Binding-site contacts:
Ligand atom C3 contacts residue HIS1099 of chain 1.K at 3.9 Å.
Ligand atom C7 contacts residue THR1098 of chain 1.K at 4.0 Å.
Ligand atom C7 contacts residue ASN1096 of chain 1.K at 3.5 Å.
Ligand atom C4 contacts residue HIS1099 of chain 1.K at 4.3 Å.
Ligand atom C3 contacts residue ASN1096 of chain 1.K at 3.8 Å.
Ligand atom C2 contacts residue THR1098 of chain 1.K at 3.6 Å.
Ligand atom C8 contacts residue ASN1096 of chain 1.K at 3.4 Å.
Ligand atom N2 contacts residue THR1098 of chain 1.K at 2.9 Å (h-bond).
Ligand atom C2 contacts residue ASN1096 of chain 1.K at 2.5 Å.
Ligand atom C1 contacts residue PHE1101 of chain 1.K at 4.3 Å (hydrophobic).
Ligand atom C2 contacts residue HIS1099 of chain 1.K at 4.5 Å.
Ligand atom O4 contacts residue HIS1099 of chain 1.K at 4.2 Å.
Ligand atom C8 contacts residue THR1098 of chain 1.K at 4.0 Å.
Ligand atom C4 contacts residue ASN1096 of chain 1.K at 4.3 Å.
Ligand atom C1 contacts residue THR1098 of chain 1.K at 3.7 Å.
Ligand atom C1 contacts residue HIS1099 of chain 1.K at 4.0 Å.
Ligand atom O5 contacts residue ASN1096 of chain 1.K at 2.4 Å (h-bond).
Ligand atom C3 contacts residue THR1098 of chain 1.K at 3.6 Å.
Ligand atom C5 contacts residue PHE1101 of chain 1.K at 4.1 Å (hydrophobic).
Ligand atom O3 contacts residue THR1098 of chain 1.K at 4.3 Å.
Ligand atom N2 contacts residue ASN1096 of chain 1.K at 2.9 Å (h-bond).
Ligand atom C1 contacts residue ASN1096 of chain 1.K at 1.5 Å.
Ligand atom C6 contacts residue PHE1101 of chain 1.K at 4.0 Å (hydrophobic).
Ligand atom O5 contacts residue HIS1099 of chain 1.K at 4.4 Å.
Ligand atom O7 contacts residue ASN1096 of chain 1.K at 3.7 Å.
Ligand atom C5 contacts residue HIS1099 of chain 1.K at 3.9 Å.
Ligand atom C5 contacts residue ASN1096 of chain 1.K at 3.7 Å.
Ligand atom O5 contacts residue PHE1101 of chain 1.K at 3.8 Å.

A protein and the small-molecule ligand that binds it are described below.
Small molecule (SMILES): CC(=O)N[C@@H]1[C@@H](O)[C@H](O)[C@@H](CO)O[C@H]1O

Sequence of chain 1.K:
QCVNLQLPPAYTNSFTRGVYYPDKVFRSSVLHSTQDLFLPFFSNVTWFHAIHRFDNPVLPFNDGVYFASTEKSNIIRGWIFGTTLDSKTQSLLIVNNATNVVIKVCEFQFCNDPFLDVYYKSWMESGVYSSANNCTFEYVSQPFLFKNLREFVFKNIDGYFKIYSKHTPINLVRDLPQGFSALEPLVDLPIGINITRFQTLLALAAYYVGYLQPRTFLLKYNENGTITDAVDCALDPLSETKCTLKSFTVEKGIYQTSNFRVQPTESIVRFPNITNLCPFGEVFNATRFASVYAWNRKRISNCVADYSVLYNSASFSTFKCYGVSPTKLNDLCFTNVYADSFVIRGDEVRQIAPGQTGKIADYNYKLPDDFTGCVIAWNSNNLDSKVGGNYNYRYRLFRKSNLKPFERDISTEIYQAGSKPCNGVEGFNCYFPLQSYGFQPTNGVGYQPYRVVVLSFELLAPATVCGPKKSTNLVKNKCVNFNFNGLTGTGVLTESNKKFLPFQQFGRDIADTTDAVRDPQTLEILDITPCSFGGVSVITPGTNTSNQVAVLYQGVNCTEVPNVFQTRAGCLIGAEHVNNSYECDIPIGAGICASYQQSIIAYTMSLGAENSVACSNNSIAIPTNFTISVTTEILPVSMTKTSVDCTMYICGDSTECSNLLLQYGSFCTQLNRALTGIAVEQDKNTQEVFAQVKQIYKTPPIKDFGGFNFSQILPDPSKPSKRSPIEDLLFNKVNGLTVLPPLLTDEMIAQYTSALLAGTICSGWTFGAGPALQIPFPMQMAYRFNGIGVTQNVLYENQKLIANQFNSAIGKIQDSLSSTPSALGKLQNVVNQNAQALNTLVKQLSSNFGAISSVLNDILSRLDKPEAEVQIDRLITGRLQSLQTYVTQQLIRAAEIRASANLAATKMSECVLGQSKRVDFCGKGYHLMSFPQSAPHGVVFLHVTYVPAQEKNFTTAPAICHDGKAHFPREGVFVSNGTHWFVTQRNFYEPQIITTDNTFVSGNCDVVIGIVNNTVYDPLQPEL